A small-molecule ligand and the protein it binds are described below.
Small molecule (SMILES): CC(=O)N[C@H]1[C@H](O[C@H]2[C@H](O)[C@@H](NC(C)=O)CO[C@@H]2CO)O[C@H](CO)[C@@H](O)[C@@H]1O

Binding-site contacts:
Ligand atom N2 contacts residue ASN154 of chain 55.C at 3.9 Å.
Ligand atom O7 contacts residue HIS148 of chain 55.C at 4.0 Å.
Ligand atom C7 contacts residue GLY150 of chain 55.C at 3.7 Å.
Ligand atom C2 contacts residue MET151 of chain 55.C at 4.1 Å (hydrophobic).
Ligand atom O5 contacts residue LEU96 of chain 55.H at 4.5 Å.
Ligand atom C3 contacts residue SER95 of chain 55.H at 3.2 Å.
Ligand atom C2 contacts residue SER95 of chain 55.H at 3.4 Å.
Ligand atom O5 contacts residue ASN154 of chain 55.C at 4.0 Å.
Ligand atom C7 contacts residue ASN154 of chain 55.C at 3.4 Å.
Ligand atom C8 contacts residue ASN154 of chain 55.C at 4.2 Å.
Ligand atom O7 contacts residue GLY150 of chain 55.C at 2.8 Å (h-bond).
Ligand atom C3 contacts residue LEU96 of chain 55.H at 4.2 Å (hydrophobic).
Ligand atom N2 contacts residue SER95 of chain 55.H at 2.6 Å (h-bond).
Ligand atom C1 contacts residue SER95 of chain 55.H at 3.6 Å.
Ligand atom O5 contacts residue MET151 of chain 55.C at 3.8 Å.
Ligand atom C8 contacts residue ASP94 of chain 55.H at 3.5 Å.
Ligand atom N2 contacts residue LEU96 of chain 55.H at 3.6 Å.
Ligand atom C7 contacts residue MET151 of chain 55.C at 4.3 Å (hydrophobic).
Ligand atom O7 contacts residue ASN154 of chain 55.C at 2.9 Å (h-bond).
Ligand atom O4 contacts residue LEU96 of chain 55.H at 3.2 Å.
Ligand atom C1 contacts residue ASN154 of chain 55.C at 3.1 Å.
Ligand atom C7 contacts residue SER95 of chain 55.H at 3.5 Å.
Ligand atom C1 contacts residue MET151 of chain 55.C at 3.6 Å (hydrophobic).
Ligand atom O3 contacts residue SER95 of chain 55.H at 3.2 Å (h-bond).
Ligand atom O3 contacts residue LEU96 of chain 55.H at 4.1 Å.
Ligand atom C2 contacts residue LEU96 of chain 55.H at 3.6 Å (hydrophobic).
Ligand atom C1 contacts residue LEU96 of chain 55.H at 3.9 Å (hydrophobic).
Ligand atom O7 contacts residue MET151 of chain 55.C at 3.3 Å.
Ligand atom C2 contacts residue ASN154 of chain 55.C at 4.0 Å.
Ligand atom C8 contacts residue GLY150 of chain 55.C at 3.8 Å.
Ligand atom C8 contacts residue SER95 of chain 55.H at 3.5 Å.
Ligand atom C4 contacts residue LEU96 of chain 55.H at 4.3 Å (hydrophobic).

Sequence of chain 55.C:
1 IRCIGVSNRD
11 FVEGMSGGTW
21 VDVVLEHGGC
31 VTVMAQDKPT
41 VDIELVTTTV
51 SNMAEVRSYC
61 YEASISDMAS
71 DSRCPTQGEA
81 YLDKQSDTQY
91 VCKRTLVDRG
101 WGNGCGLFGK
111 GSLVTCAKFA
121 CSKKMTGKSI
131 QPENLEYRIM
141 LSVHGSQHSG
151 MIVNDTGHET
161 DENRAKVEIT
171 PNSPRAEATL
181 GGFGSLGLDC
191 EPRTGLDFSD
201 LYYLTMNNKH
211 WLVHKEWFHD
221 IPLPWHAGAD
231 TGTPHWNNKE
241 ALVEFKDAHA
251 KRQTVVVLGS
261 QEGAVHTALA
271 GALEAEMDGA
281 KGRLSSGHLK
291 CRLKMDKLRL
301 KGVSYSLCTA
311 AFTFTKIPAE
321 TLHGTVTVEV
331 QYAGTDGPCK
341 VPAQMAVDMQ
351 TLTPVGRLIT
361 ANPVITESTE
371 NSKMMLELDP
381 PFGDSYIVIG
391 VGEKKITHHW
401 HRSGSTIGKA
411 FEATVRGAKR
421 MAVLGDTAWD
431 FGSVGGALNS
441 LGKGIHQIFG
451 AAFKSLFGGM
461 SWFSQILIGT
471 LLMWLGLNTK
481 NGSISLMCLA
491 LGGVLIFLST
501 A

Sequence of chain 55.H:
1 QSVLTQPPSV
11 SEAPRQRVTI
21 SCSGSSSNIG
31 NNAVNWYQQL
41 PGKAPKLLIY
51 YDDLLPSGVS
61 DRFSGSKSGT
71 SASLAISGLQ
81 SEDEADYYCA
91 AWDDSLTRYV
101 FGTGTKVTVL